A protein and the small-molecule ligand that binds it are described below.
Small molecule (SMILES): CC(=O)N[C@@H]1[C@@H](O)[C@H](O)[C@@H](CO)O[C@H]1O

Binding-site contacts:
Ligand atom C3 contacts residue ASN524 of chain 1.A at 3.7 Å.
Ligand atom O5 contacts residue ASN524 of chain 1.A at 2.4 Å (h-bond).
Ligand atom O7 contacts residue ASN524 of chain 1.A at 3.9 Å.
Ligand atom C5 contacts residue ASN524 of chain 1.A at 3.6 Å.
Ligand atom C5 contacts residue SER500 of chain 1.A at 3.9 Å.
Ligand atom N2 contacts residue ASN524 of chain 1.A at 2.8 Å (h-bond).
Ligand atom C6 contacts residue SER500 of chain 1.A at 3.7 Å.
Ligand atom C1 contacts residue SER500 of chain 1.A at 3.9 Å.
Ligand atom C4 contacts residue ASN524 of chain 1.A at 4.2 Å.
Ligand atom O7 contacts residue ALA525 of chain 1.A at 4.0 Å.
Ligand atom C7 contacts residue ASN524 of chain 1.A at 3.3 Å.
Ligand atom C2 contacts residue ASN524 of chain 1.A at 2.3 Å.
Ligand atom O6 contacts residue SER500 of chain 1.A at 4.0 Å.
Ligand atom O5 contacts residue SER500 of chain 1.A at 3.3 Å.
Ligand atom C8 contacts residue ASN524 of chain 1.A at 3.8 Å.
Ligand atom C1 contacts residue ASN524 of chain 1.A at 1.4 Å.

Sequence of chain 1.A:
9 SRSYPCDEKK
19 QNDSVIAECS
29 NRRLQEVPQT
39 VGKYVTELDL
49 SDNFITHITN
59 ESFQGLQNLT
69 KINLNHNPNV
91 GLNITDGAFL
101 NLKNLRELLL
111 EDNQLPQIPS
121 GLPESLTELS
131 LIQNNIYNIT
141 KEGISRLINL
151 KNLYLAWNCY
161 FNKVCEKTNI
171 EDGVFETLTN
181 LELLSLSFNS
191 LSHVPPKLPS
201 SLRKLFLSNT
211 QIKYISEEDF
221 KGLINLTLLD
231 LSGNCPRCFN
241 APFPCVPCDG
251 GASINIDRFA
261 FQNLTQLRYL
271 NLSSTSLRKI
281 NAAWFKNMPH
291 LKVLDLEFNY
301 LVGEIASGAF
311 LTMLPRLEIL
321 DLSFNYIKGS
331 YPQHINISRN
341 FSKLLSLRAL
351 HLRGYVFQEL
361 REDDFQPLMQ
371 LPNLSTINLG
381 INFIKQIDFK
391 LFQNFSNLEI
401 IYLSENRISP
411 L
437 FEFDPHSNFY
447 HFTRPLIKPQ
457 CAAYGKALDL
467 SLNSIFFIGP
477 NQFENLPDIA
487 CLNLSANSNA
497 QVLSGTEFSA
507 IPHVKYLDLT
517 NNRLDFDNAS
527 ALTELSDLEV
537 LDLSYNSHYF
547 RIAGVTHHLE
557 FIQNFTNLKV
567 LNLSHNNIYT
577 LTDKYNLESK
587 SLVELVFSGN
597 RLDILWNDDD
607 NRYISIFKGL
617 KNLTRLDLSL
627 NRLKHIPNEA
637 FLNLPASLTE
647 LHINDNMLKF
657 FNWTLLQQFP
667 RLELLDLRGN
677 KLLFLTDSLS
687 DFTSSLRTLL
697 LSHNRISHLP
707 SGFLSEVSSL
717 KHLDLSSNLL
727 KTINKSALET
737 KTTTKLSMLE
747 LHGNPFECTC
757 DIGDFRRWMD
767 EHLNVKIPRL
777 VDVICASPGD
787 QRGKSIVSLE